The protein below binds the small molecule below.
Small molecule (SMILES): CC(=O)N[C@H]1[C@H]([C@H](O)[C@H](O)CO)O[C@@](OC[C@H]2O[C@@H](O[C@H]3[C@H](O)[C@@H](O)[C@H](O)O[C@@H]3CO)[C@H](O)[C@@H](O)[C@H]2O)(C(=O)O)C[C@@H]1O

Sequence of chain 17.C:
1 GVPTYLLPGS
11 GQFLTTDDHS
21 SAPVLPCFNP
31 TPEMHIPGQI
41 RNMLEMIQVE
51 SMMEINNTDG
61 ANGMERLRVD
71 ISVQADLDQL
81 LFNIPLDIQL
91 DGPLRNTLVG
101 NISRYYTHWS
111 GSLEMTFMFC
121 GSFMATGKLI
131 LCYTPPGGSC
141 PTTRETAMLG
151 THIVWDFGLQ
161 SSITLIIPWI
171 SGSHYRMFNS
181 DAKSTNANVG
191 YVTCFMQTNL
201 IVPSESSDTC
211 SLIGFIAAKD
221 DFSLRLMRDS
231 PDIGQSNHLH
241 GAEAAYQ

Sequence of chain 17.A:
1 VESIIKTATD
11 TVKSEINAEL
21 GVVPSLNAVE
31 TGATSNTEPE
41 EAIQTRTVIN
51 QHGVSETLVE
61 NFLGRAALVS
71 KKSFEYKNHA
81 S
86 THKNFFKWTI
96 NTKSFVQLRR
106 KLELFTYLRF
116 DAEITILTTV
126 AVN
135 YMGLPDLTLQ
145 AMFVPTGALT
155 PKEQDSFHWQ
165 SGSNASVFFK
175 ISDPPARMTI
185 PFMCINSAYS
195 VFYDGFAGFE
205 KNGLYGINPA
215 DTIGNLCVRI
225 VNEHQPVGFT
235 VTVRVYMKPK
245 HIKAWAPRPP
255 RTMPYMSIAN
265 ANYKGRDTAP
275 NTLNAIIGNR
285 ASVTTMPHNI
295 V

Binding-site contacts:
Ligand atom O4 contacts residue ARG95 of chain 17.C at 3.6 Å (salt-bridge).
Ligand atom O7 contacts residue PRO274 of chain 17.A at 3.4 Å.
Ligand atom O3 contacts residue PRO274 of chain 17.A at 3.8 Å.
Ligand atom C5 contacts residue ASN275 of chain 17.A at 3.6 Å.
Ligand atom C11 contacts residue ASP232 of chain 17.C at 3.8 Å.
Ligand atom C5 contacts residue PRO274 of chain 17.A at 4.0 Å (hydrophobic).
Ligand atom C3 contacts residue ARG95 of chain 17.C at 3.9 Å.
Ligand atom C3 contacts residue PRO274 of chain 17.A at 4.1 Å (hydrophobic).
Ligand atom C4 contacts residue ARG104 of chain 17.C at 3.9 Å.
Ligand atom C3 contacts residue ASP232 of chain 17.C at 4.0 Å.
Ligand atom C4 contacts residue ASP232 of chain 17.C at 3.5 Å.
Ligand atom O6 contacts residue ASP91 of chain 17.C at 3.1 Å.
Ligand atom C4 contacts residue PRO231 of chain 17.C at 3.5 Å (hydrophobic).
Ligand atom C1 contacts residue ARG104 of chain 17.C at 3.6 Å.
Ligand atom C3 contacts residue PRO274 of chain 17.A at 3.8 Å (hydrophobic).
Ligand atom O10 contacts residue ARG270 of chain 17.A at 3.3 Å.
Ligand atom N5 contacts residue ASP232 of chain 17.C at 4.1 Å.
Ligand atom O4 contacts residue ASN275 of chain 17.A at 3.0 Å (h-bond).
Ligand atom C11 contacts residue PRO231 of chain 17.C at 3.7 Å (hydrophobic).
Ligand atom C4 contacts residue ASP91 of chain 17.C at 3.2 Å.
Ligand atom C5 contacts residue PRO231 of chain 17.C at 3.7 Å (hydrophobic).
Ligand atom C6 contacts residue ASP91 of chain 17.C at 3.8 Å.
Ligand atom N5 contacts residue ASN275 of chain 17.A at 3.6 Å (h-bond).
Ligand atom C11 contacts residue ILE233 of chain 17.C at 3.8 Å (hydrophobic).
Ligand atom O3 contacts residue GLY282 of chain 17.A at 3.4 Å.
Ligand atom C4 contacts residue PRO274 of chain 17.A at 4.0 Å (hydrophobic).
Ligand atom O3 contacts residue ASP91 of chain 17.C at 4.0 Å.
Ligand atom O4 contacts residue PRO231 of chain 17.C at 3.8 Å.
Ligand atom C3 contacts residue ARG104 of chain 17.C at 3.8 Å.
Ligand atom C4 contacts residue ASN275 of chain 17.A at 3.8 Å.
Ligand atom O6 contacts residue PRO274 of chain 17.A at 3.7 Å.
Ligand atom C10 contacts residue PRO231 of chain 17.C at 3.8 Å (hydrophobic).
Ligand atom O4 contacts residue ASP232 of chain 17.C at 2.7 Å (salt-bridge).
Ligand atom N5 contacts residue PRO231 of chain 17.C at 2.9 Å (h-bond).
Ligand atom O4 contacts residue ASP91 of chain 17.C at 2.7 Å (salt-bridge).
Ligand atom O7 contacts residue ARG270 of chain 17.A at 3.8 Å.
Ligand atom C11 contacts residue GLY234 of chain 17.C at 3.8 Å.
Ligand atom O1B contacts residue ARG104 of chain 17.C at 2.8 Å (salt-bridge).
Ligand atom C10 contacts residue ASN275 of chain 17.A at 3.3 Å.
Ligand atom O10 contacts residue ASN275 of chain 17.A at 2.9 Å (h-bond).